Sequence of chain 1.A:
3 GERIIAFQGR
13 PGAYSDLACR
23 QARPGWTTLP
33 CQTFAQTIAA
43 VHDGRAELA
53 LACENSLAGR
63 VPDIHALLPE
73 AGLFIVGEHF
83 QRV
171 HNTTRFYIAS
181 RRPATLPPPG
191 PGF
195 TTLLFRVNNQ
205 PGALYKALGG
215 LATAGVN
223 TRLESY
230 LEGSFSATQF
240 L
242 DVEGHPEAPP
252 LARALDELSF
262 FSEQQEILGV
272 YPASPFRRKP

This protein binds this small molecule.
Small molecule (SMILES): N[C@@H](Cc1ccccc1)C(=O)O

Binding-site contacts:
Ligand atom CE2 contacts residue MSE222 of chain 1.B at 3.6 Å.
Ligand atom O contacts residue ASN221 of chain 1.B at 3.6 Å (h-bond).
Ligand atom CE2 contacts residue THR223 of chain 1.B at 3.5 Å.
Ligand atom CD1 contacts residue PHE239 of chain 1.A at 3.7 Å (hydrophobic).
Ligand atom CZ contacts residue ARG224 of chain 1.B at 3.7 Å.
Ligand atom OXT contacts residue LEU208 of chain 1.A at 3.1 Å (h-bond).
Ligand atom OXT contacts residue GLY206 of chain 1.A at 3.6 Å (h-bond).
Ligand atom OXT contacts residue ALA207 of chain 1.A at 3.1 Å (h-bond).
Ligand atom CD2 contacts residue THR237 of chain 1.A at 3.6 Å.
Ligand atom CG contacts residue PHE239 of chain 1.A at 3.8 Å (hydrophobic).
Ligand atom CA contacts residue ASN221 of chain 1.B at 3.7 Å.
Ligand atom CB contacts residue VAL201 of chain 1.A at 3.8 Å (hydrophobic).
Ligand atom CZ contacts residue MSE222 of chain 1.B at 3.9 Å.
Ligand atom CD1 contacts residue MSE222 of chain 1.B at 3.6 Å.
Ligand atom CA contacts residue MSE222 of chain 1.B at 3.9 Å.
Ligand atom N contacts residue ASN221 of chain 1.B at 2.8 Å (h-bond).
Ligand atom O contacts residue GLN204 of chain 1.A at 3.7 Å.
Ligand atom CE1 contacts residue LEU208 of chain 1.A at 4.0 Å (hydrophobic).
Ligand atom N contacts residue MSE222 of chain 1.B at 2.7 Å (h-bond).
Ligand atom CD2 contacts residue PHE239 of chain 1.A at 3.9 Å (hydrophobic).
Ligand atom CE1 contacts residue MSE222 of chain 1.B at 3.6 Å.
Ligand atom C contacts residue ASN221 of chain 1.B at 3.9 Å.
Ligand atom CE2 contacts residue THR237 of chain 1.A at 3.9 Å.
Ligand atom CZ contacts residue LEU225 of chain 1.B at 3.8 Å (hydrophobic).
Ligand atom CE2 contacts residue ARG224 of chain 1.B at 3.7 Å.
Ligand atom CD1 contacts residue LEU208 of chain 1.A at 3.8 Å (hydrophobic).
Ligand atom CA contacts residue ASN202 of chain 1.A at 3.7 Å.
Ligand atom CB contacts residue ASN202 of chain 1.A at 3.9 Å.
Ligand atom OXT contacts residue GLN204 of chain 1.A at 3.4 Å (h-bond).
Ligand atom CD2 contacts residue MSE222 of chain 1.B at 3.4 Å.
Ligand atom C contacts residue GLN204 of chain 1.A at 3.2 Å.
Ligand atom N contacts residue GLN204 of chain 1.A at 3.9 Å.
Ligand atom CE2 contacts residue PHE239 of chain 1.A at 3.9 Å (hydrophobic).
Ligand atom CG contacts residue MSE222 of chain 1.B at 3.7 Å.
Ligand atom OXT contacts residue MSE222 of chain 1.B at 3.9 Å.
Ligand atom N contacts residue ASN203 of chain 1.A at 3.4 Å (h-bond).
Ligand atom O contacts residue MSE222 of chain 1.B at 3.0 Å (h-bond).
Ligand atom CZ contacts residue PHE239 of chain 1.A at 3.8 Å (hydrophobic).
Ligand atom CE1 contacts residue PHE239 of chain 1.A at 3.7 Å (hydrophobic).
Ligand atom CA contacts residue GLN204 of chain 1.A at 3.3 Å.

Sequence of chain 1.B:
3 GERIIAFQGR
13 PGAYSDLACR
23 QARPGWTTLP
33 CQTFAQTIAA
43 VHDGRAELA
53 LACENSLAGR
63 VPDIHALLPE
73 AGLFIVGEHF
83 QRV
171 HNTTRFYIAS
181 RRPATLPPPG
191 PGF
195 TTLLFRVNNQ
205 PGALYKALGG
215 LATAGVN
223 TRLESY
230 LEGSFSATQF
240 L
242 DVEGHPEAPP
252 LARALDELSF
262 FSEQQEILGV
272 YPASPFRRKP